Sequence of chain 1.B:
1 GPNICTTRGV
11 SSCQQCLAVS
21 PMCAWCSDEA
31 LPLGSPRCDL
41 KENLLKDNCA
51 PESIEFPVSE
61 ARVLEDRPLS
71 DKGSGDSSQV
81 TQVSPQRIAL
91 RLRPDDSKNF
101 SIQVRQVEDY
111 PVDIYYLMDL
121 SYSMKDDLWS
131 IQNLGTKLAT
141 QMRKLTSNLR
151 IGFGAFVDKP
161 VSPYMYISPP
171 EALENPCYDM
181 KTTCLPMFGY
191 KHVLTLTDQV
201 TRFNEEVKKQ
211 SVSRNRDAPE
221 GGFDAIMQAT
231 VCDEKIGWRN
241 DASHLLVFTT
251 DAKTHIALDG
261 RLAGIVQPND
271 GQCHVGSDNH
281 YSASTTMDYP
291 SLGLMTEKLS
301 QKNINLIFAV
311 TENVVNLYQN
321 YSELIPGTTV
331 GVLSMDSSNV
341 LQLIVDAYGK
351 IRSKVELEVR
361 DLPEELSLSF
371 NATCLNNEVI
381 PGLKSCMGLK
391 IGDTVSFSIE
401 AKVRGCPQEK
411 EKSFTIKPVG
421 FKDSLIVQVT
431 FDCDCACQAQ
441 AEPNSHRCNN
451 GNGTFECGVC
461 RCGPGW

Binding-site contacts:
Ligand atom C5 contacts residue ASN99 of chain 1.B at 3.6 Å.
Ligand atom N2 contacts residue PHE100 of chain 1.B at 4.5 Å.
Ligand atom C8 contacts residue SER101 of chain 1.B at 4.2 Å.
Ligand atom O7 contacts residue PHE100 of chain 1.B at 4.0 Å.
Ligand atom C8 contacts residue PHE100 of chain 1.B at 3.6 Å (hydrophobic).
Ligand atom O7 contacts residue SER101 of chain 1.B at 3.2 Å (h-bond).
Ligand atom O5 contacts residue ASN99 of chain 1.B at 2.3 Å (h-bond).
Ligand atom C7 contacts residue PHE100 of chain 1.B at 3.9 Å (hydrophobic).
Ligand atom C4 contacts residue ASN99 of chain 1.B at 4.2 Å.
Ligand atom C3 contacts residue ASN99 of chain 1.B at 3.8 Å.
Ligand atom O7 contacts residue ASN99 of chain 1.B at 4.2 Å.
Ligand atom C8 contacts residue ASN99 of chain 1.B at 3.8 Å.
Ligand atom N2 contacts residue ASN99 of chain 1.B at 3.0 Å (h-bond).
Ligand atom C7 contacts residue ASN99 of chain 1.B at 3.8 Å.
Ligand atom C7 contacts residue SER101 of chain 1.B at 4.2 Å.
Ligand atom C1 contacts residue ASN99 of chain 1.B at 1.4 Å.
Ligand atom C2 contacts residue ASN99 of chain 1.B at 2.5 Å.

A small-molecule ligand and the protein it binds are described below.
Small molecule (SMILES): CC(=O)N[C@@H]1[C@@H](O)[C@H](O)[C@@H](CO)O[C@H]1O